Binding-site contacts:
Ligand atom O1 contacts residue GLY211 of chain 1.C at 2.9 Å (h-bond).
Ligand atom C1 contacts residue GLU188 of chain 1.C at 3.6 Å.
Ligand atom C2 contacts residue ALA209 of chain 1.C at 3.8 Å (hydrophobic).
Ligand atom C1 contacts residue ASP212 of chain 1.C at 3.8 Å.
Ligand atom O1 contacts residue THR244 of chain 1.C at 2.5 Å (h-bond).
Ligand atom O3 contacts residue ASP212 of chain 1.C at 2.9 Å (salt-bridge).
Ligand atom C2 contacts residue THR244 of chain 1.C at 4.0 Å.
Ligand atom O1 contacts residue ASP212 of chain 1.C at 4.0 Å.
Ligand atom O4 contacts residue ASP212 of chain 1.C at 4.1 Å.
Ligand atom O4 contacts residue ALA209 of chain 1.C at 4.2 Å.
Ligand atom O4 contacts residue LYS186 of chain 1.C at 2.8 Å (salt-bridge).
Ligand atom O3 contacts residue GLU188 of chain 1.C at 3.0 Å (salt-bridge).
Ligand atom C2 contacts residue MG1 of chain 1.U at 2.8 Å.
Ligand atom O4 contacts residue GLU188 of chain 1.C at 3.1 Å (salt-bridge).
Ligand atom O1 contacts residue MG1 of chain 1.U at 4.0 Å.
Ligand atom C1 contacts residue ALA209 of chain 1.C at 3.5 Å (hydrophobic).
Ligand atom C2 contacts residue GLU188 of chain 1.C at 3.7 Å.
Ligand atom O3 contacts residue GLY211 of chain 1.C at 3.6 Å.
Ligand atom C2 contacts residue LYS186 of chain 1.C at 3.6 Å.
Ligand atom O3 contacts residue MG1 of chain 1.U at 2.1 Å.
Ligand atom O1 contacts residue ARG210 of chain 1.C at 3.4 Å (salt-bridge).
Ligand atom O2 contacts residue MG1 of chain 1.U at 4.0 Å.
Ligand atom C1 contacts residue ARG210 of chain 1.C at 4.3 Å.
Ligand atom O4 contacts residue MG1 of chain 1.U at 2.1 Å.
Ligand atom O2 contacts residue LYS186 of chain 1.C at 3.8 Å.
Ligand atom C1 contacts residue GLY211 of chain 1.C at 3.7 Å.
Ligand atom O2 contacts residue MET276 of chain 1.C at 4.1 Å.
Ligand atom O3 contacts residue ALA209 of chain 1.C at 3.8 Å.
Ligand atom O1 contacts residue ALA209 of chain 1.C at 3.2 Å.
Ligand atom O2 contacts residue MET207 of chain 1.C at 4.1 Å.
Ligand atom O2 contacts residue ALA209 of chain 1.C at 4.2 Å.
Ligand atom C1 contacts residue THR244 of chain 1.C at 3.6 Å.
Ligand atom O2 contacts residue THR244 of chain 1.C at 3.5 Å (h-bond).
Ligand atom O2 contacts residue ARG87 of chain 1.C at 3.9 Å.
Ligand atom C1 contacts residue MG1 of chain 1.U at 2.8 Å.

The small molecule below binds the protein below.
Small molecule (SMILES): O=C([O-])C(=O)[O-]

Sequence of chain 1.C:
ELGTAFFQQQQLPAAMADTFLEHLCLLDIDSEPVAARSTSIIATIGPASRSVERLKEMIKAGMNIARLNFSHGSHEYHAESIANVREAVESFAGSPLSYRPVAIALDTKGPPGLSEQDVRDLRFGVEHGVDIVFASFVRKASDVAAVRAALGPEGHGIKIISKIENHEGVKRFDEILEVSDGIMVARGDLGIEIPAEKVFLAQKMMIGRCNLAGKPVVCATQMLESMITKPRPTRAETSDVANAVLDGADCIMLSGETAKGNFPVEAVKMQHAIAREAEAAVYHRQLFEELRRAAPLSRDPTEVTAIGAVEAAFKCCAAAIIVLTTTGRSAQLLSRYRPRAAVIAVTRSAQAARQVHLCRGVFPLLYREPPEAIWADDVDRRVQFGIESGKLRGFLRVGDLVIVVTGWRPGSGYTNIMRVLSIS